Sequence of chain 1.H:
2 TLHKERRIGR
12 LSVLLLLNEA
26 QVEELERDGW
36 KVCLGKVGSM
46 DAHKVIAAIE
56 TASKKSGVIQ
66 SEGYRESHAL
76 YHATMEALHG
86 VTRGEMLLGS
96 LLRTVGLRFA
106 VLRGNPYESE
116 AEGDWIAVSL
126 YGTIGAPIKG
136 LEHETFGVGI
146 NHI

Sequence of chain 1.I:
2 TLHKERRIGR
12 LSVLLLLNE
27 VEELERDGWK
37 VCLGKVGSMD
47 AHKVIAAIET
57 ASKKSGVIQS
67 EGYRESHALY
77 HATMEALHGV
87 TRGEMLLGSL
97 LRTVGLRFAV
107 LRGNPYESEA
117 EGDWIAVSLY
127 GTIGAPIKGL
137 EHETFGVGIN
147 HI

This protein binds this small molecule.
Small molecule (SMILES): N[C@@H](Cc1c[nH]c[nH+]1)C(=O)O

Binding-site contacts:
Ligand atom C contacts residue GLY130 of chain 1.I at 3.9 Å.
Ligand atom N contacts residue ARG98 of chain 1.I at 3.3 Å.
Ligand atom CE1 contacts residue ARG98 of chain 1.I at 3.5 Å.
Ligand atom CG contacts residue TYR76 of chain 1.H at 3.9 Å (hydrophobic).
Ligand atom ND1 contacts residue ARG88 of chain 1.I at 4.0 Å.
Ligand atom ND1 contacts residue ILE129 of chain 1.I at 4.0 Å.
Ligand atom O contacts residue TYR76 of chain 1.H at 4.0 Å.
Ligand atom CG contacts residue ZN1 of chain 1.BA at 4.0 Å.
Ligand atom CB contacts residue GLY130 of chain 1.I at 3.5 Å.
Ligand atom CD2 contacts residue ZN1 of chain 1.BA at 2.7 Å.
Ligand atom C contacts residue ALA131 of chain 1.I at 3.6 Å (hydrophobic).
Ligand atom NE2 contacts residue HIS138 of chain 1.I at 3.1 Å (h-bond).
Ligand atom CA contacts residue ARG98 of chain 1.I at 4.0 Å.
Ligand atom CE1 contacts residue HIS77 of chain 1.H at 3.8 Å.
Ligand atom CD2 contacts residue HIS138 of chain 1.I at 3.4 Å.
Ligand atom NE2 contacts residue HIS73 of chain 1.H at 4.0 Å.
Ligand atom NE2 contacts residue HIS77 of chain 1.H at 2.9 Å (h-bond).
Ligand atom OXT contacts residue LEU136 of chain 1.I at 4.0 Å.
Ligand atom OXT contacts residue ALA131 of chain 1.I at 3.9 Å.
Ligand atom N contacts residue LEU97 of chain 1.I at 2.8 Å (h-bond).
Ligand atom CE1 contacts residue ARG88 of chain 1.I at 3.2 Å.
Ligand atom N contacts residue TYR76 of chain 1.H at 3.0 Å.
Ligand atom CD2 contacts residue HIS73 of chain 1.H at 3.9 Å.
Ligand atom ND1 contacts residue TYR76 of chain 1.H at 4.0 Å.
Ligand atom O contacts residue ALA131 of chain 1.I at 3.4 Å (h-bond).
Ligand atom CB contacts residue ARG98 of chain 1.I at 3.5 Å.
Ligand atom OXT contacts residue TYR69 of chain 1.H at 2.7 Å (h-bond).
Ligand atom C contacts residue TYR76 of chain 1.H at 3.9 Å (hydrophobic).
Ligand atom CD2 contacts residue TYR69 of chain 1.H at 3.8 Å (hydrophobic).
Ligand atom CD2 contacts residue HIS77 of chain 1.H at 3.4 Å.
Ligand atom ND1 contacts residue ARG98 of chain 1.I at 3.2 Å.
Ligand atom N contacts residue GLY130 of chain 1.I at 4.0 Å.
Ligand atom CE1 contacts residue ZN1 of chain 1.BA at 3.4 Å.
Ligand atom OXT contacts residue GLY130 of chain 1.I at 3.9 Å.
Ligand atom CA contacts residue TYR76 of chain 1.H at 3.5 Å (hydrophobic).
Ligand atom N contacts residue ALA131 of chain 1.I at 3.9 Å.
Ligand atom C contacts residue TYR69 of chain 1.H at 3.9 Å (hydrophobic).
Ligand atom NE2 contacts residue ARG88 of chain 1.I at 3.9 Å.
Ligand atom CG contacts residue ARG98 of chain 1.I at 4.1 Å.
Ligand atom NE2 contacts residue ZN1 of chain 1.BA at 2.1 Å.